Sequence of chain 1.B:
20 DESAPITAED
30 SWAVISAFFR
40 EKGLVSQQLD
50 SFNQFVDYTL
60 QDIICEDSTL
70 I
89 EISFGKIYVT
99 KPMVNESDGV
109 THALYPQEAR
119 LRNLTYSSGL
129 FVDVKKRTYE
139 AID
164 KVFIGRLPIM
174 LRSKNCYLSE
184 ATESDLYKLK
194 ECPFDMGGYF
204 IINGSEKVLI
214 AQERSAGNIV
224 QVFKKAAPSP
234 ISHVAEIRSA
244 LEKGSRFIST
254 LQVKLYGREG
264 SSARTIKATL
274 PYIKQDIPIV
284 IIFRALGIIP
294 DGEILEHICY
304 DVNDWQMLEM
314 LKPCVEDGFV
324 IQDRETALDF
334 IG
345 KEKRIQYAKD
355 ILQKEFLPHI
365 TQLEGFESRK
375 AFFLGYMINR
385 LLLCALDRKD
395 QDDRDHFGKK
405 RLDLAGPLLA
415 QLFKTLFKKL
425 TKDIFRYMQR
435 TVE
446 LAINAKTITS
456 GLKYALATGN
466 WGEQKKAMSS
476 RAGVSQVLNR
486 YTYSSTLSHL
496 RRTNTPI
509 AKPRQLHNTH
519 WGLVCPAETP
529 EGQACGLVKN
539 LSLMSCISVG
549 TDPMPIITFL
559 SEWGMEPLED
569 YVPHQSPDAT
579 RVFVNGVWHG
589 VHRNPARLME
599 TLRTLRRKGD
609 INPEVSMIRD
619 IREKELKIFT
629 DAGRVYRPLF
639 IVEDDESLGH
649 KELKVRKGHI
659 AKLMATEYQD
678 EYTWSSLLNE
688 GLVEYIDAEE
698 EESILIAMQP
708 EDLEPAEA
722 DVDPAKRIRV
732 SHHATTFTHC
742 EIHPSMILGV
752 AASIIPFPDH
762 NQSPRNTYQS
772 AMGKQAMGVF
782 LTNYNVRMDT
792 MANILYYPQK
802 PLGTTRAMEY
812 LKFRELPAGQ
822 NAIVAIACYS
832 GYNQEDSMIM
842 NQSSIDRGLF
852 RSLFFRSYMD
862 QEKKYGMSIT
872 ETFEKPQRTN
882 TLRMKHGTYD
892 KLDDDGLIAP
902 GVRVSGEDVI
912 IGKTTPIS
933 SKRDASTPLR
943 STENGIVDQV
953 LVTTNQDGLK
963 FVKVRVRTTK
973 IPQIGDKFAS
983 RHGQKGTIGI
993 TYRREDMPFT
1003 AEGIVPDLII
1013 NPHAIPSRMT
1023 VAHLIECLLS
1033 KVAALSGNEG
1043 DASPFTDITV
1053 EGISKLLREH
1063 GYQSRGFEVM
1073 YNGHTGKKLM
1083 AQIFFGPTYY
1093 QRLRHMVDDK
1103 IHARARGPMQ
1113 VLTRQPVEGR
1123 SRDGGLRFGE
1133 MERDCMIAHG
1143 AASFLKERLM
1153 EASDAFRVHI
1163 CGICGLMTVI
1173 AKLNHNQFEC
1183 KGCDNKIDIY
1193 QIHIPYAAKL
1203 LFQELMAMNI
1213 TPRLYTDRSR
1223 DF

Sequence of chain 1.A:
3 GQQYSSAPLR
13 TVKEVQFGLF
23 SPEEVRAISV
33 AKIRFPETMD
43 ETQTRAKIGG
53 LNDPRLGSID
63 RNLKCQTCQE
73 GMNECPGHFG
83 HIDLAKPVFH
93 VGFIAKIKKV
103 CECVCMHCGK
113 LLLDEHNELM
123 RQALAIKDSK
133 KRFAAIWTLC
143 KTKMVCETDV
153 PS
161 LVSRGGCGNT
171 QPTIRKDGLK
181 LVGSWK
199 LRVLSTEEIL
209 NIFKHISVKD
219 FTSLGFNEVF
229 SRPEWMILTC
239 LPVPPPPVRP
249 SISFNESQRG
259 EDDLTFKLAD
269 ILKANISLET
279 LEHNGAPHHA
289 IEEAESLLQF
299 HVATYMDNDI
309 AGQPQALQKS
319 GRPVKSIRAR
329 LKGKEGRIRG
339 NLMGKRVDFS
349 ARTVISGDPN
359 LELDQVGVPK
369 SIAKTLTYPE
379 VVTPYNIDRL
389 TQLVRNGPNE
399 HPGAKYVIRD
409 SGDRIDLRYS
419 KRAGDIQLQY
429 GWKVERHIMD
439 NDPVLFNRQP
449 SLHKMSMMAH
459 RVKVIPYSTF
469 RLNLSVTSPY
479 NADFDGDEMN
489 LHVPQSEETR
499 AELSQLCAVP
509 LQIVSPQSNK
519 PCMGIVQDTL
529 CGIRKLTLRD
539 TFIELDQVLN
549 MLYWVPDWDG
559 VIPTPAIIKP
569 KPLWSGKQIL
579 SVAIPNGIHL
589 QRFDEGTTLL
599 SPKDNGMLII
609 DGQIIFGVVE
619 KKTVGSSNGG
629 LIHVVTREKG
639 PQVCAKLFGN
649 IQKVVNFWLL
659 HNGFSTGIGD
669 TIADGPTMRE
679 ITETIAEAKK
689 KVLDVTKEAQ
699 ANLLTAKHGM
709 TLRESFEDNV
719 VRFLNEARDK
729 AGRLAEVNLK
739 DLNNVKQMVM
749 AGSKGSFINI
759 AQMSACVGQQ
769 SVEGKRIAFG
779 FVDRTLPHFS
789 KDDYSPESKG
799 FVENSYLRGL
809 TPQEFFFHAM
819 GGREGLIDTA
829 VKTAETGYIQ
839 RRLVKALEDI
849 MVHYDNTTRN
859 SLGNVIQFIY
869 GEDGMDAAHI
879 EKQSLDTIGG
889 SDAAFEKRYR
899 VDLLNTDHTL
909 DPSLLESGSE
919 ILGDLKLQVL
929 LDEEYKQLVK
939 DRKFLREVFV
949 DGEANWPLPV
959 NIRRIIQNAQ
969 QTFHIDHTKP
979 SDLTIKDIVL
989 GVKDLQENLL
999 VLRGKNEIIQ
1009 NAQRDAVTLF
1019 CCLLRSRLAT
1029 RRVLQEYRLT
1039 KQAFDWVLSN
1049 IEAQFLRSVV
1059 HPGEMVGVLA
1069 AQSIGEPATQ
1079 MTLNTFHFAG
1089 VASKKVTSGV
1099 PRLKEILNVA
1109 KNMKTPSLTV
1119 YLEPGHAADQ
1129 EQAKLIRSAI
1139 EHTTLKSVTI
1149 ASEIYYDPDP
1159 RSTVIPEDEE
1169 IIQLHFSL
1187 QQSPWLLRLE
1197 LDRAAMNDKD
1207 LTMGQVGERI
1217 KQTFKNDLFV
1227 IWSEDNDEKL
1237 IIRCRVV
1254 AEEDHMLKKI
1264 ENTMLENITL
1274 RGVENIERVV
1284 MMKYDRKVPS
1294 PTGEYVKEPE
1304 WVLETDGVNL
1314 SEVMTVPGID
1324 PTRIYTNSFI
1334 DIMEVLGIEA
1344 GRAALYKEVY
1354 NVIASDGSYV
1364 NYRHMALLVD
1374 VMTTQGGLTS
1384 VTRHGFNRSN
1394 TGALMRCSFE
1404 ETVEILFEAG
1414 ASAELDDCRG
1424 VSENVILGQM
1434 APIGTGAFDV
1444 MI

Binding-site contacts:
Ligand atom P contacts residue LYS979 of chain 1.B at 3.4 Å.
Ligand atom OP2 contacts residue GLN531 of chain 1.B at 4.1 Å.
Ligand atom OP1 contacts residue GLN776 of chain 1.B at 2.9 Å (h-bond).
Ligand atom C3' contacts residue MG1 of chain 1.O at 3.1 Å.
Ligand atom OP1 contacts residue PRO528 of chain 1.B at 4.2 Å.
Ligand atom O5' contacts residue ASP483 of chain 1.A at 3.5 Å (salt-bridge).
Ligand atom O2' contacts residue ARG446 of chain 1.A at 3.3 Å (salt-bridge).
Ligand atom C5' contacts residue ASP483 of chain 1.A at 3.4 Å.
Ligand atom C5' contacts residue MG1 of chain 1.O at 3.8 Å.
Ligand atom O5' contacts residue LYS987 of chain 1.B at 3.4 Å (salt-bridge).
Ligand atom C4' contacts residue MG1 of chain 1.O at 3.4 Å.
Ligand atom O3' contacts residue GLN481 of chain 1.B at 4.2 Å.
Ligand atom O2' contacts residue GLN776 of chain 1.B at 3.9 Å.
Ligand atom O3' contacts residue ASP485 of chain 1.A at 3.5 Å (salt-bridge).
Ligand atom P contacts residue LYS987 of chain 1.B at 4.0 Å.
Ligand atom C5' contacts residue LYS987 of chain 1.B at 3.5 Å.
Ligand atom C5' contacts residue HIS1097 of chain 1.B at 4.0 Å.
Ligand atom O3' contacts residue ARG446 of chain 1.A at 3.5 Å (salt-bridge).
Ligand atom OP1 contacts residue ALA477 of chain 1.B at 3.9 Å.
Ligand atom O4' contacts residue HIS1097 of chain 1.B at 4.1 Å.
Ligand atom P contacts residue GLN776 of chain 1.B at 3.8 Å.
Ligand atom O3' contacts residue LYS979 of chain 1.B at 3.1 Å (salt-bridge).
Ligand atom OP1 contacts residue LYS979 of chain 1.B at 2.9 Å (salt-bridge).
Ligand atom O2' contacts residue HIS1097 of chain 1.B at 3.9 Å.
Ligand atom C5' contacts residue ALA477 of chain 1.B at 3.5 Å (hydrophobic).
Ligand atom C4' contacts residue ASP483 of chain 1.A at 3.6 Å.
Ligand atom O2' contacts residue GLN481 of chain 1.B at 4.2 Å.
Ligand atom O3' contacts residue GLN776 of chain 1.B at 3.4 Å (h-bond).
Ligand atom OP1 contacts residue ARG476 of chain 1.B at 3.7 Å.
Ligand atom C3' contacts residue LYS979 of chain 1.B at 4.2 Å.
Ligand atom OP1 contacts residue LYS987 of chain 1.B at 3.1 Å.
Ligand atom O3' contacts residue MG1 of chain 1.O at 1.9 Å.
Ligand atom C5' contacts residue GLN776 of chain 1.B at 3.6 Å.
Ligand atom C3' contacts residue ARG446 of chain 1.A at 4.2 Å.
Ligand atom C4' contacts residue HIS1097 of chain 1.B at 3.8 Å.
Ligand atom O5' contacts residue LYS979 of chain 1.B at 3.5 Å (salt-bridge).
Ligand atom O3' contacts residue ASP483 of chain 1.A at 4.0 Å.
Ligand atom O2' contacts residue ASP485 of chain 1.A at 3.4 Å.
Ligand atom C2' contacts residue ARG446 of chain 1.A at 3.8 Å.
Ligand atom C5' contacts residue GLN481 of chain 1.B at 4.1 Å.

The protein below binds the small molecule below.
Small molecule (SMILES): Nc1ccn([C@@H]2O[C@H](CO[P](=O)(O)O[C@H]3[C@@H](O)[C@H](n4ccc(=O)[nH]c4=O)O[C@@H]3CO)[C@@H](O[P](=O)(O)OC[C@H]3O[C@@H](n4cnc5c(=O)nc(N)[nH]c54)[C@H](O)[C@@H]3O[P](=O)(O)OC[C@H]3O[C@@H](n4cnc5c(N)ncnc54)[C@H](O)[C@@H]3O[P](=O)(O)OC[C@H]3O[C@@H](n4cnc5c(=O)nc(N)[nH]c54)[C@H](O)[C@@H]3O[P](=O)(O)OC[C@H]3O[C@@H](n4cnc5c(N)ncnc54)[C@H](O)[C@@H]3O[P](=O)(O)OC[C@H]3O[C@@H](n4cnc5c(=O)nc(N)[nH]c54)[C@H](O)[C@@H]3O[P](=O)(O)OC[C@H]3O[C@@H](n4cnc5c(=O)nc(N)[nH]c54)[C@H](O)[C@@H]3O)[C@H]2O)c(=O)n1